The protein below binds the small molecule below.
Small molecule (SMILES): CNCC(=O)N1CCC[C@H]1C(=O)N[C@@H](CCCN=C(N)N)C(=O)N[C@@H](CCCN=C(N)N)C(=O)N[C@@H](CCCN=C(N)N)C(=O)N[C@@H](CO)C(=O)N[C@H](C=O)CCCN=C(N)N

Binding-site contacts:
Ligand atom CB contacts residue TYR235 of chain 1.B at 3.9 Å (hydrophobic).
Ligand atom CA contacts residue TYR235 of chain 1.B at 3.8 Å (hydrophobic).
Ligand atom NH1 contacts residue ASP232 of chain 1.B at 2.8 Å (salt-bridge).
Ligand atom CD contacts residue ILE234 of chain 1.B at 3.9 Å (hydrophobic).
Ligand atom N contacts residue TYR235 of chain 1.B at 3.6 Å.
Ligand atom CG contacts residue GLU233 of chain 1.B at 3.7 Å.
Ligand atom NH2 contacts residue ASP200 of chain 1.B at 2.9 Å (salt-bridge).
Ligand atom CG contacts residue LEU51 of chain 1.B at 3.8 Å (hydrophobic).
Ligand atom NH2 contacts residue ASP232 of chain 1.B at 3.5 Å (salt-bridge).
Ligand atom CD contacts residue LEU51 of chain 1.B at 3.5 Å (hydrophobic).
Ligand atom C contacts residue GLU233 of chain 1.B at 3.7 Å.
Ligand atom CN contacts residue SAH1 of chain 1.F at 3.5 Å.
Ligand atom CZ contacts residue ASP232 of chain 1.B at 3.6 Å.
Ligand atom CG contacts residue ILE234 of chain 1.B at 3.6 Å (hydrophobic).
Ligand atom NH1 contacts residue GLU233 of chain 1.B at 3.6 Å.
Ligand atom CG contacts residue TRP156 of chain 1.B at 3.8 Å (hydrophobic).
Ligand atom N contacts residue GLU233 of chain 1.B at 2.9 Å (salt-bridge).
Ligand atom CB contacts residue ILE234 of chain 1.B at 3.9 Å (hydrophobic).
Ligand atom O contacts residue ILE234 of chain 1.B at 3.1 Å.
Ligand atom NH1 contacts residue GLY52 of chain 1.B at 3.9 Å.
Ligand atom CZ contacts residue ASP200 of chain 1.B at 3.5 Å.
Ligand atom O contacts residue TRP156 of chain 1.B at 3.8 Å.
Ligand atom CA contacts residue GLU233 of chain 1.B at 3.5 Å.
Ligand atom NH2 contacts residue TYR39 of chain 1.B at 3.0 Å (h-bond).
Ligand atom C contacts residue ASN188 of chain 1.B at 3.8 Å.
Ligand atom O contacts residue ASN188 of chain 1.B at 2.8 Å (h-bond).
Ligand atom CN contacts residue TRP40 of chain 1.B at 3.8 Å (hydrophobic).
Ligand atom O contacts residue TYR235 of chain 1.B at 2.9 Å (h-bond).
Ligand atom C contacts residue ILE234 of chain 1.B at 3.9 Å (hydrophobic).
Ligand atom CD contacts residue TRP156 of chain 1.B at 3.7 Å (hydrophobic).
Ligand atom CG contacts residue ILE57 of chain 1.B at 3.5 Å (hydrophobic).
Ligand atom N contacts residue TRP156 of chain 1.B at 3.8 Å.
Ligand atom CG contacts residue TYR235 of chain 1.B at 3.5 Å (hydrophobic).
Ligand atom C contacts residue TRP156 of chain 1.B at 3.7 Å (hydrophobic).
Ligand atom CN contacts residue MET50 of chain 1.B at 3.3 Å (hydrophobic).
Ligand atom CA contacts residue TRP156 of chain 1.B at 3.4 Å (hydrophobic).
Ligand atom NH1 contacts residue ILE234 of chain 1.B at 2.8 Å (h-bond).
Ligand atom NE contacts residue ASP200 of chain 1.B at 3.3 Å (salt-bridge).
Ligand atom CB contacts residue GLU233 of chain 1.B at 3.8 Å.
Ligand atom CB contacts residue TYR54 of chain 1.B at 3.8 Å (hydrophobic).

Sequence of chain 1.B:
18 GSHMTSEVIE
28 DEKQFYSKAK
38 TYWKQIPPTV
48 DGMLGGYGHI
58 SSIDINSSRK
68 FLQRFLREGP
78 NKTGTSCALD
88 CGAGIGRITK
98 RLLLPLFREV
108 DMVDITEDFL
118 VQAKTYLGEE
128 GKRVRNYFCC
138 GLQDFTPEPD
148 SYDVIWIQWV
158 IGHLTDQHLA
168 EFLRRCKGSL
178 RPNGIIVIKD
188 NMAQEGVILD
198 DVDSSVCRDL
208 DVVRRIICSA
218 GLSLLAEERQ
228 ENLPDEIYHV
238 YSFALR